Binding-site contacts:
Ligand atom C6 contacts residue NAG1 of chain 1.TA at 3.2 Å.
Ligand atom O7 contacts residue ASN332 of chain 1.I at 4.3 Å.
Ligand atom C4 contacts residue ASN332 of chain 1.I at 4.2 Å.
Ligand atom C3 contacts residue NAG1 of chain 1.TA at 4.5 Å.
Ligand atom C8 contacts residue SER334 of chain 1.I at 4.0 Å.
Ligand atom C3 contacts residue ASN332 of chain 1.I at 3.8 Å.
Ligand atom C2 contacts residue ASN332 of chain 1.I at 2.4 Å.
Ligand atom C2 contacts residue NAG1 of chain 1.TA at 4.2 Å.
Ligand atom O7 contacts residue SER333 of chain 1.I at 4.2 Å.
Ligand atom C5 contacts residue ASN332 of chain 1.I at 3.6 Å.
Ligand atom O5 contacts residue SER357 of chain 1.I at 3.9 Å.
Ligand atom C8 contacts residue SER333 of chain 1.I at 3.2 Å.
Ligand atom C8 contacts residue ASN332 of chain 1.I at 3.8 Å.
Ligand atom C2 contacts residue SER357 of chain 1.I at 4.4 Å.
Ligand atom C7 contacts residue ASN332 of chain 1.I at 3.5 Å.
Ligand atom O6 contacts residue NAG1 of chain 1.TA at 3.9 Å.
Ligand atom C1 contacts residue SER357 of chain 1.I at 3.9 Å.
Ligand atom O3 contacts residue NAG1 of chain 1.TA at 3.6 Å.
Ligand atom O7 contacts residue THR341 of chain 1.I at 4.2 Å.
Ligand atom C1 contacts residue ASN332 of chain 1.I at 1.4 Å.
Ligand atom C5 contacts residue NAG1 of chain 1.TA at 4.1 Å.
Ligand atom O5 contacts residue NAG1 of chain 1.TA at 3.9 Å.
Ligand atom C7 contacts residue SER333 of chain 1.I at 3.9 Å.
Ligand atom C5 contacts residue NAG2 of chain 1.TA at 4.2 Å.
Ligand atom N2 contacts residue NAG1 of chain 1.TA at 4.0 Å.
Ligand atom C6 contacts residue NAG2 of chain 1.TA at 3.7 Å.
Ligand atom O5 contacts residue ASN332 of chain 1.I at 2.4 Å (h-bond).
Ligand atom N2 contacts residue ASN332 of chain 1.I at 2.8 Å (h-bond).

Sequence of chain 1.I:
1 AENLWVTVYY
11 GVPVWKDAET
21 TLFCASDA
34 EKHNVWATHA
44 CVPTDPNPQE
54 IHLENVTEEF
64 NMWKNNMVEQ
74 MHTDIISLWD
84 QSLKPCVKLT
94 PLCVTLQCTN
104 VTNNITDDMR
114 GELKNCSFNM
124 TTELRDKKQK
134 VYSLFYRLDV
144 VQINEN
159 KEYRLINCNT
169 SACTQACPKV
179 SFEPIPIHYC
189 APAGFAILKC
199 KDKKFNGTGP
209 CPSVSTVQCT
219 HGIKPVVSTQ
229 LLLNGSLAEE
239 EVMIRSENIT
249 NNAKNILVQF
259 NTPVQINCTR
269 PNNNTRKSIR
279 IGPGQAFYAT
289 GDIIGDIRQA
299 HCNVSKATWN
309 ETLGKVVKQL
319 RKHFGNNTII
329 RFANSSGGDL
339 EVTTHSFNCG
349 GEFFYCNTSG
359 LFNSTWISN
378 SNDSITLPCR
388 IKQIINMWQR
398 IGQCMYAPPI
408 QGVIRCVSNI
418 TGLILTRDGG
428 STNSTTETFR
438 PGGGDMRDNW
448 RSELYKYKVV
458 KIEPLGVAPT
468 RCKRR

The small molecule below binds the protein below.
Small molecule (SMILES): CC(=O)N[C@H]1[C@H](O[C@H]2[C@H](O)[C@@H](NC(C)=O)CO[C@@H]2CO)O[C@H](CO)[C@@H](O)[C@@H]1O